Binding-site contacts:
Ligand atom O1P contacts residue SER437 of chain 1.H at 2.8 Å (h-bond).
Ligand atom C3' contacts residue ASP413 of chain 1.H at 3.5 Å.
Ligand atom O2P contacts residue GLY415 of chain 1.H at 3.0 Å (h-bond).
Ligand atom N7 contacts residue MET463 of chain 1.H at 2.9 Å (h-bond).
Ligand atom N1 contacts residue GLN490 of chain 1.H at 2.9 Å (h-bond).
Ligand atom O2' contacts residue ARG371 of chain 1.H at 3.5 Å (salt-bridge).
Ligand atom O6 contacts residue GLY491 of chain 1.H at 3.4 Å.
Ligand atom O3P contacts residue GLY436 of chain 1.H at 2.8 Å (h-bond).
Ligand atom C2' contacts residue ASP413 of chain 1.H at 3.6 Å.
Ligand atom N7 contacts residue GLY462 of chain 1.H at 3.4 Å.
Ligand atom C5 contacts residue MET463 of chain 1.H at 3.6 Å (hydrophobic).
Ligand atom P contacts residue SER378 of chain 1.H at 3.6 Å.
Ligand atom O2' contacts residue ASP413 of chain 1.H at 2.6 Å (salt-bridge).
Ligand atom O3P contacts residue SER437 of chain 1.H at 3.3 Å (h-bond).
Ligand atom O3' contacts residue SER117 of chain 1.H at 2.6 Å (h-bond).
Ligand atom O2P contacts residue SER378 of chain 1.H at 2.9 Å (h-bond).
Ligand atom C2 contacts residue GLN490 of chain 1.H at 3.5 Å.
Ligand atom C4' contacts residue ASP413 of chain 1.H at 3.6 Å.
Ligand atom O6 contacts residue MET463 of chain 1.H at 3.1 Å (h-bond).
Ligand atom C5' contacts residue MET119 of chain 1.H at 3.6 Å (hydrophobic).
Ligand atom O3' contacts residue ARG371 of chain 1.H at 3.5 Å (salt-bridge).
Ligand atom C5 contacts residue ILE379 of chain 1.H at 3.5 Å (hydrophobic).
Ligand atom O1P contacts residue TYR460 of chain 1.H at 2.6 Å (h-bond).
Ligand atom O6 contacts residue GLY464 of chain 1.H at 2.8 Å (h-bond).
Ligand atom O5' contacts residue GLY414 of chain 1.H at 3.4 Å.
Ligand atom C8 contacts residue MET119 of chain 1.H at 3.4 Å (hydrophobic).
Ligand atom O2P contacts residue GLY377 of chain 1.H at 3.3 Å.
Ligand atom O1P contacts residue SER378 of chain 1.H at 2.6 Å (h-bond).
Ligand atom N3 contacts residue CYS380 of chain 1.H at 3.4 Å (h-bond).
Ligand atom C3' contacts residue SER117 of chain 1.H at 3.4 Å.
Ligand atom C4 contacts residue ILE379 of chain 1.H at 3.6 Å (hydrophobic).
Ligand atom O2P contacts residue SER437 of chain 1.H at 3.6 Å (h-bond).
Ligand atom O6 contacts residue GLY462 of chain 1.H at 3.3 Å.
Ligand atom O3' contacts residue ASP413 of chain 1.H at 2.5 Å (salt-bridge).
Ligand atom C4 contacts residue NAD1 of chain 1.VA at 3.6 Å.
Ligand atom P contacts residue SER437 of chain 1.H at 3.5 Å.
Ligand atom C2 contacts residue CYS380 of chain 1.H at 3.1 Å (hydrophobic).
Ligand atom N3 contacts residue NAD1 of chain 1.VA at 3.2 Å.
Ligand atom O5' contacts residue GLY377 of chain 1.H at 3.3 Å.
Ligand atom C2 contacts residue NAD1 of chain 1.VA at 3.3 Å.

Sequence of chain 1.H:
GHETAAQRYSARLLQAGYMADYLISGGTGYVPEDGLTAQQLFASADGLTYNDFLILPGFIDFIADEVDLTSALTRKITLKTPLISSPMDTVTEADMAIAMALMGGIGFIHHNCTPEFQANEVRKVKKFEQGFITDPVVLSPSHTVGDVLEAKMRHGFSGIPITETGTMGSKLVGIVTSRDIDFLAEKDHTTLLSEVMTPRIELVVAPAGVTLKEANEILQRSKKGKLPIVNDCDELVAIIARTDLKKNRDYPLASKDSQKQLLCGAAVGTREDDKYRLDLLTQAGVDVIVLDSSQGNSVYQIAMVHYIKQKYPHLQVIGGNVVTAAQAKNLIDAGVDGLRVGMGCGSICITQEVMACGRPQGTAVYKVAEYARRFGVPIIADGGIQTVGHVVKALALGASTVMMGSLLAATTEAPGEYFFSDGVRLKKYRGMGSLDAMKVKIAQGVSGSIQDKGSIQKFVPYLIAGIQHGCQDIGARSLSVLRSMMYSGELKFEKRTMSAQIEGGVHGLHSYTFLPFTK

A protein and the small-molecule ligand that binds it are described below.
Small molecule (SMILES): O=c1[nH]cnc2c1ncn2[C@@H]1O[C@H](COP(=O)(O)O)[C@@H](O)[C@H]1O